Sequence of chain 1.B:
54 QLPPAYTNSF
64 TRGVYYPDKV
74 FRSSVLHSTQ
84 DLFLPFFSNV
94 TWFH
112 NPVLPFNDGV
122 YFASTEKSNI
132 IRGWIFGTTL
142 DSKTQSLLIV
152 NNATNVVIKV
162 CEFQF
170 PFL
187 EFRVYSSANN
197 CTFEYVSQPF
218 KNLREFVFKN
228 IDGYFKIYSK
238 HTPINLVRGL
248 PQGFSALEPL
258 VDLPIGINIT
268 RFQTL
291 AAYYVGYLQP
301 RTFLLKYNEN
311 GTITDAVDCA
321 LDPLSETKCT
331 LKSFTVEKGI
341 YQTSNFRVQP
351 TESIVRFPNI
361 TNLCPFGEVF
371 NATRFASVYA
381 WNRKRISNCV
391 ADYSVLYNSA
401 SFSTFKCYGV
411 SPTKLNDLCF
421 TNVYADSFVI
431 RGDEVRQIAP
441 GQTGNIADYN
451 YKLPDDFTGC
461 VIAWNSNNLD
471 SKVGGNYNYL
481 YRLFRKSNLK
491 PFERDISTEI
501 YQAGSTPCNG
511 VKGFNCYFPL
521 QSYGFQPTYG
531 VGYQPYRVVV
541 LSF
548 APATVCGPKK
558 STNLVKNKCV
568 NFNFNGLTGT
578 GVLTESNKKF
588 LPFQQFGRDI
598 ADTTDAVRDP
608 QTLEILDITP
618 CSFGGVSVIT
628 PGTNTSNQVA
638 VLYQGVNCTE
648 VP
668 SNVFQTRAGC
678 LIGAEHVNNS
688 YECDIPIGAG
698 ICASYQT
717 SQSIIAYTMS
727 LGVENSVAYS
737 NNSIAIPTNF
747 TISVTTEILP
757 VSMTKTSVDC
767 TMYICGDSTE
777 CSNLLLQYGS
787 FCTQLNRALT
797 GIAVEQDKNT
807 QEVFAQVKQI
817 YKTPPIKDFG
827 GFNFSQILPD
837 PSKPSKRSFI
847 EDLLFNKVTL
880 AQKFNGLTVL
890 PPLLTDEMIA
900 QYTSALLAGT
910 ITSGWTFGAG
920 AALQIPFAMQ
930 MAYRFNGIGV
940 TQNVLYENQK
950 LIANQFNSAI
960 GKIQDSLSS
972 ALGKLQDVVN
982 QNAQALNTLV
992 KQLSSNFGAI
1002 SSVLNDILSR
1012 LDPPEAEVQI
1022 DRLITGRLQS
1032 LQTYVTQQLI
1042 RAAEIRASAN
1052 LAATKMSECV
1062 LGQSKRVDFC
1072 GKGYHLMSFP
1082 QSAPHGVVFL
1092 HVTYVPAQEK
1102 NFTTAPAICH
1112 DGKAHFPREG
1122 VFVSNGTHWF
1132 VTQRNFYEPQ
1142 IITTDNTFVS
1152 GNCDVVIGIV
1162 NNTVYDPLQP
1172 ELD

The protein below binds the small molecule below.
Small molecule (SMILES): CC(=O)N[C@@H]1[C@@H](O)[C@H](O)[C@@H](CO)O[C@H]1O

Binding-site contacts:
Ligand atom C7 contacts residue THR646 of chain 1.B at 4.2 Å.
Ligand atom N2 contacts residue ASN644 of chain 1.B at 2.9 Å (h-bond).
Ligand atom O5 contacts residue ASN644 of chain 1.B at 2.4 Å (h-bond).
Ligand atom C1 contacts residue ASN644 of chain 1.B at 1.4 Å.
Ligand atom O7 contacts residue THR646 of chain 1.B at 3.8 Å.
Ligand atom C7 contacts residue ASN644 of chain 1.B at 4.0 Å.
Ligand atom C3 contacts residue ASN644 of chain 1.B at 3.8 Å.
Ligand atom C5 contacts residue ASN644 of chain 1.B at 3.7 Å.
Ligand atom C2 contacts residue ASN644 of chain 1.B at 2.5 Å.
Ligand atom C4 contacts residue ASN644 of chain 1.B at 4.3 Å.